Binding-site contacts:
Ligand atom C22 contacts residue LEU226 of chain 1.A at 3.9 Å (hydrophobic).
Ligand atom O3 contacts residue VAL234 of chain 1.A at 3.8 Å.
Ligand atom C3 contacts residue ARG95 of chain 1.A at 3.7 Å.
Ligand atom C17 contacts residue MET89 of chain 1.A at 3.7 Å (hydrophobic).
Ligand atom C3 contacts residue GLU54 of chain 1.A at 3.2 Å.
Ligand atom O2 contacts residue LEU47 of chain 1.A at 3.3 Å.
Ligand atom C14 contacts residue ILE125 of chain 1.A at 3.5 Å (hydrophobic).
Ligand atom C26 contacts residue ASP52 of chain 1.A at 3.0 Å.
Ligand atom N2 contacts residue VAL234 of chain 1.A at 2.7 Å (h-bond).
Ligand atom O3 contacts residue LEU226 of chain 1.A at 3.7 Å.
Ligand atom C15 contacts residue MET122 of chain 1.A at 3.4 Å (hydrophobic).
Ligand atom N2 contacts residue ASP52 of chain 1.A at 2.7 Å (salt-bridge).
Ligand atom C27 contacts residue ASP52 of chain 1.A at 3.5 Å.
Ligand atom C15 contacts residue ILE125 of chain 1.A at 3.9 Å (hydrophobic).
Ligand atom C28 contacts residue ASP52 of chain 1.A at 3.4 Å.
Ligand atom O1 contacts residue LEU88 of chain 1.A at 3.8 Å.
Ligand atom O1 contacts residue ARG95 of chain 1.A at 2.7 Å (salt-bridge).
Ligand atom C18 contacts residue LEU85 of chain 1.A at 3.7 Å (hydrophobic).
Ligand atom C13 contacts residue LEU129 of chain 1.A at 3.9 Å (hydrophobic).
Ligand atom C1 contacts residue LEU47 of chain 1.A at 3.6 Å (hydrophobic).
Ligand atom C16 contacts residue HIS225 of chain 1.A at 3.7 Å.
Ligand atom C14 contacts residue PHE126 of chain 1.A at 3.7 Å (hydrophobic).
Ligand atom C1 contacts residue ALA51 of chain 1.A at 3.8 Å (hydrophobic).
Ligand atom C21 contacts residue ALA51 of chain 1.A at 3.5 Å (hydrophobic).
Ligand atom O1 contacts residue GLU54 of chain 1.A at 2.6 Å (salt-bridge).
Ligand atom C23 contacts residue THR48 of chain 1.A at 3.7 Å.
Ligand atom C20 contacts residue ALA51 of chain 1.A at 3.6 Å (hydrophobic).
Ligand atom C26 contacts residue VAL234 of chain 1.A at 3.4 Å (hydrophobic).
Ligand atom C27 contacts residue VAL234 of chain 1.A at 3.2 Å (hydrophobic).
Ligand atom C14 contacts residue MET122 of chain 1.A at 3.4 Å (hydrophobic).
Ligand atom C27 contacts residue TRP84 of chain 1.A at 3.6 Å (hydrophobic).
Ligand atom C28 contacts residue LEU55 of chain 1.A at 3.9 Å (hydrophobic).
Ligand atom C2 contacts residue GLU54 of chain 1.A at 3.1 Å.
Ligand atom C5 contacts residue PHE105 of chain 1.A at 3.8 Å (hydrophobic).
Ligand atom C12 contacts residue PHE105 of chain 1.A at 3.7 Å (hydrophobic).
Ligand atom C27 contacts residue PRO236 of chain 1.A at 3.8 Å (hydrophobic).
Ligand atom C28 contacts residue TRP84 of chain 1.A at 3.7 Å (hydrophobic).
Ligand atom C15 contacts residue HIS225 of chain 1.A at 3.9 Å.
Ligand atom C23 contacts residue LEU226 of chain 1.A at 3.8 Å (hydrophobic).
Ligand atom C25 contacts residue VAL234 of chain 1.A at 3.2 Å (hydrophobic).

Sequence of chain 1.A:
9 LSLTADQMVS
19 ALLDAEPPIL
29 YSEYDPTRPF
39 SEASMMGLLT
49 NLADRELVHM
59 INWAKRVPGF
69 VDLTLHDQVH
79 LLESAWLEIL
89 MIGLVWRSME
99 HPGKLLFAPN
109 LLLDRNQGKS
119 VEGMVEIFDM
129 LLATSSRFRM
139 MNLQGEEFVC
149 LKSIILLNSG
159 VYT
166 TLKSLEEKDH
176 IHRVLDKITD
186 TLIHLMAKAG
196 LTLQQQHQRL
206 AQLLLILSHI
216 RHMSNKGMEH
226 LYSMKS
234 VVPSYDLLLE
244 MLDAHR

A small-molecule ligand and the protein it binds are described below.
Small molecule (SMILES): CCNCCOc1ccc([C@@H]2c3ccc(O)cc3CC3(CC3)N2C(=O)c2ccccc2)cc1